Sequence of chain 1.A:
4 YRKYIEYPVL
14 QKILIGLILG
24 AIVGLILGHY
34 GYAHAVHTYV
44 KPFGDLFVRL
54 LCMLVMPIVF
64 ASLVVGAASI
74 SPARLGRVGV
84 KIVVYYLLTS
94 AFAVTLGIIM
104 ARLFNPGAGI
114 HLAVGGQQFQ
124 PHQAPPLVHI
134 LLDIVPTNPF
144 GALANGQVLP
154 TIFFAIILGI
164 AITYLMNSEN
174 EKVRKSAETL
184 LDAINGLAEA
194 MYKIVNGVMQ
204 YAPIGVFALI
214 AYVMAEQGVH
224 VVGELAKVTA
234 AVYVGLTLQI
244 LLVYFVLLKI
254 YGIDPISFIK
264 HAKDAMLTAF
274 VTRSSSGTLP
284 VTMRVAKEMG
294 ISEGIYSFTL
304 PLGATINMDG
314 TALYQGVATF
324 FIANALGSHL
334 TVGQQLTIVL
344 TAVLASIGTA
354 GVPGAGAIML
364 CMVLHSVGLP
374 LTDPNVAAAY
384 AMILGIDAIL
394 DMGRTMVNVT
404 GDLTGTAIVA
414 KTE

Binding-site contacts:
Ligand atom C13 contacts residue ILE16 of chain 1.A at 3.7 Å (hydrophobic).
Ligand atom C contacts residue THR398 of chain 1.A at 3.7 Å.
Ligand atom O1 contacts residue SER278 of chain 1.A at 3.0 Å (h-bond).
Ligand atom C contacts residue SER278 of chain 1.A at 3.9 Å.
Ligand atom F contacts residue ILE16 of chain 1.A at 3.3 Å.
Ligand atom C11 contacts residue ILE16 of chain 1.A at 4.1 Å (hydrophobic).
Ligand atom N1 contacts residue ASP394 of chain 1.A at 3.1 Å (salt-bridge).
Ligand atom O contacts residue SER277 of chain 1.A at 4.0 Å.
Ligand atom O2 contacts residue THR314 of chain 1.A at 3.1 Å (h-bond).
Ligand atom F1 contacts residue ALA360 of chain 1.A at 3.9 Å.
Ligand atom F1 contacts residue LEU54 of chain 1.A at 4.0 Å.
Ligand atom C3 contacts residue ASP394 of chain 1.A at 3.8 Å.
Ligand atom C16 contacts residue PRO356 of chain 1.A at 3.6 Å (hydrophobic).
Ligand atom C3 contacts residue ARG397 of chain 1.A at 3.4 Å.
Ligand atom N1 contacts residue THR398 of chain 1.A at 3.0 Å (h-bond).
Ligand atom C3 contacts residue THR314 of chain 1.A at 3.8 Å.
Ligand atom C7 contacts residue GLY359 of chain 1.A at 3.6 Å.
Ligand atom C14 contacts residue ALA360 of chain 1.A at 3.7 Å (hydrophobic).
Ligand atom O1 contacts residue SER277 of chain 1.A at 4.0 Å.
Ligand atom C4 contacts residue MET311 of chain 1.A at 3.8 Å (hydrophobic).
Ligand atom O contacts residue ARG276 of chain 1.A at 3.5 Å (salt-bridge).
Ligand atom F1 contacts residue LEU387 of chain 1.A at 3.3 Å.
Ligand atom O3 contacts residue ARG397 of chain 1.A at 3.6 Å (salt-bridge).
Ligand atom F2 contacts residue ALA205 of chain 1.A at 3.9 Å.
Ligand atom C12 contacts residue ILE16 of chain 1.A at 3.9 Å (hydrophobic).
Ligand atom O4 contacts residue MET311 of chain 1.A at 3.9 Å.
Ligand atom C2 contacts residue THR314 of chain 1.A at 3.6 Å.
Ligand atom C1 contacts residue THR398 of chain 1.A at 3.7 Å.
Ligand atom O contacts residue THR398 of chain 1.A at 3.8 Å.
Ligand atom O contacts residue ASP394 of chain 1.A at 3.9 Å.
Ligand atom O3 contacts residue ASP394 of chain 1.A at 2.9 Å (salt-bridge).
Ligand atom F2 contacts residue PHE50 of chain 1.A at 3.1 Å.
Ligand atom C15 contacts residue MET202 of chain 1.A at 3.7 Å (hydrophobic).
Ligand atom N contacts residue GLY359 of chain 1.A at 3.5 Å (h-bond).
Ligand atom C13 contacts residue LEU387 of chain 1.A at 3.9 Å (hydrophobic).
Ligand atom F contacts residue LEU387 of chain 1.A at 3.3 Å.
Ligand atom O2 contacts residue ARG397 of chain 1.A at 2.5 Å (salt-bridge).
Ligand atom F2 contacts residue ILE16 of chain 1.A at 3.3 Å.
Ligand atom C6 contacts residue GLY359 of chain 1.A at 3.3 Å.
Ligand atom C14 contacts residue MET202 of chain 1.A at 3.8 Å (hydrophobic).

The small molecule below binds the protein below.
Small molecule (SMILES): N[C@H](C(=O)O)[C@H](OCc1cccc(NC(=O)c2ccc(C(F)(F)F)cc2)c1)C(=O)O